Sequence of chain 1.A:
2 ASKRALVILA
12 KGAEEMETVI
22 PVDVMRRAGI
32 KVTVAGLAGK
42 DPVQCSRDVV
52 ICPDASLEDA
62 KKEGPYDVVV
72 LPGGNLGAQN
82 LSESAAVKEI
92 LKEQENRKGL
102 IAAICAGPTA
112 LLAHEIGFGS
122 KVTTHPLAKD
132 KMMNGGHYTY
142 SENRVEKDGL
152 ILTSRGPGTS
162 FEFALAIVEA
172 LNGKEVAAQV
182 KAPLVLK

Binding-site contacts:
Ligand atom C2 contacts residue LYS148 of chain 1.A at 3.3 Å.
Ligand atom C3 contacts residue GLY150 of chain 1.A at 4.3 Å.
Ligand atom C3 contacts residue LEU101 of chain 1.A at 3.7 Å (hydrophobic).
Ligand atom C2 contacts residue LEU151 of chain 1.A at 4.0 Å (hydrophobic).
Ligand atom C4 contacts residue LEU101 of chain 1.A at 3.7 Å (hydrophobic).
Ligand atom O11 contacts residue ALA171 of chain 1.A at 3.4 Å.
Ligand atom C10 contacts residue ALA171 of chain 1.A at 3.5 Å (hydrophobic).
Ligand atom C7 contacts residue ALA171 of chain 1.A at 4.2 Å (hydrophobic).
Ligand atom N1 contacts residue LYS148 of chain 1.A at 3.6 Å.
Ligand atom C7 contacts residue LEU101 of chain 1.A at 4.2 Å (hydrophobic).
Ligand atom C10 contacts residue LYS148 of chain 1.A at 2.5 Å.
Ligand atom C3 contacts residue LEU151 of chain 1.A at 4.0 Å (hydrophobic).
Ligand atom C3 contacts residue GLY100 of chain 1.A at 4.0 Å.
Ligand atom C7 contacts residue LYS148 of chain 1.A at 1.3 Å.
Ligand atom C1 contacts residue GLY150 of chain 1.A at 4.3 Å.
Ligand atom N1 contacts residue ALA171 of chain 1.A at 3.8 Å.
Ligand atom C1 contacts residue LYS148 of chain 1.A at 2.6 Å.
Ligand atom C4 contacts residue LYS99 of chain 1.A at 3.6 Å.
Ligand atom C2 contacts residue LEU101 of chain 1.A at 3.6 Å (hydrophobic).
Ligand atom C2 contacts residue GLY150 of chain 1.A at 3.5 Å.
Ligand atom C3 contacts residue LYS99 of chain 1.A at 3.9 Å.
Ligand atom C6 contacts residue LYS148 of chain 1.A at 3.7 Å.
Ligand atom C4 contacts residue GLY100 of chain 1.A at 4.1 Å.
Ligand atom C1 contacts residue LEU101 of chain 1.A at 3.8 Å (hydrophobic).
Ligand atom O11 contacts residue LYS148 of chain 1.A at 3.0 Å (salt-bridge).

The protein below binds the small molecule below.
Small molecule (SMILES): O=C1Nc2ccccc2C1=O